Sequence of chain 1.A:
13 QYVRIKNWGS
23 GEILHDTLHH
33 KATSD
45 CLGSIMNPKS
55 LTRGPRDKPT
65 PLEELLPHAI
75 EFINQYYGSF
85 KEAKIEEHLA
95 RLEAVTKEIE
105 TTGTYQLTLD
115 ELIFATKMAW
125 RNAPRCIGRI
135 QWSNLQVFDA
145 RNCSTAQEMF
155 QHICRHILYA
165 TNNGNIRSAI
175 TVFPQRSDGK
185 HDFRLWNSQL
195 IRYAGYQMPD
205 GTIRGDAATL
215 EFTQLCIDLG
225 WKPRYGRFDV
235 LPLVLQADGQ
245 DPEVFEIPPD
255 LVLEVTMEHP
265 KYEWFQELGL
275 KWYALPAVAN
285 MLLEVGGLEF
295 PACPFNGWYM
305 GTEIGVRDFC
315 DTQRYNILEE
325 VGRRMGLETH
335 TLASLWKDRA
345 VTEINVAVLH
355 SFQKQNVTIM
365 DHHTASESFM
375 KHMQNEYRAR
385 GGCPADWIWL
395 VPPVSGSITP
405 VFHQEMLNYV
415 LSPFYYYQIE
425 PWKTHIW

Binding-site contacts:
Ligand atom C4 contacts residue VAL282 of chain 1.A at 3.5 Å (hydrophobic).
Ligand atom O12 contacts residue PRO280 of chain 1.A at 4.2 Å.
Ligand atom C4 contacts residue HEM1 of chain 1.C at 3.7 Å.
Ligand atom C3 contacts residue GLY301 of chain 1.A at 3.2 Å.
Ligand atom N1 contacts residue HEM1 of chain 1.C at 3.6 Å.
Ligand atom N10 contacts residue TRP302 of chain 1.A at 3.9 Å.
Ligand atom O11 contacts residue HEM1 of chain 1.C at 3.6 Å.
Ligand atom C8 contacts residue PRO280 of chain 1.A at 3.8 Å (hydrophobic).
Ligand atom O12 contacts residue HEM1 of chain 1.C at 3.7 Å.
Ligand atom O11 contacts residue TYR303 of chain 1.A at 3.9 Å.
Ligand atom N10 contacts residue HEM1 of chain 1.C at 3.5 Å.
Ligand atom C9 contacts residue PRO280 of chain 1.A at 4.1 Å (hydrophobic).
Ligand atom N2 contacts residue PRO280 of chain 1.A at 3.5 Å (h-bond).
Ligand atom C6 contacts residue HEM1 of chain 1.C at 3.4 Å.
Ligand atom C7 contacts residue PRO280 of chain 1.A at 4.2 Å (hydrophobic).
Ligand atom C8 contacts residue HEM1 of chain 1.C at 3.5 Å.
Ligand atom C5 contacts residue HEM1 of chain 1.C at 3.4 Å.
Ligand atom C3 contacts residue ASN300 of chain 1.A at 4.0 Å.
Ligand atom C7 contacts residue HEM1 of chain 1.C at 3.4 Å.
Ligand atom N2 contacts residue GLY301 of chain 1.A at 2.7 Å (h-bond).
Ligand atom N10 contacts residue MET304 of chain 1.A at 4.1 Å.
Ligand atom C9 contacts residue HEM1 of chain 1.C at 3.6 Å.
Ligand atom O11 contacts residue GLU307 of chain 1.A at 3.3 Å.
Ligand atom O12 contacts residue TYR303 of chain 1.A at 3.1 Å.
Ligand atom N2 contacts residue ASN300 of chain 1.A at 3.8 Å.
Ligand atom C3 contacts residue PRO280 of chain 1.A at 3.5 Å (hydrophobic).
Ligand atom N10 contacts residue GLU307 of chain 1.A at 4.4 Å.
Ligand atom O12 contacts residue MET304 of chain 1.A at 3.4 Å (h-bond).
Ligand atom N1 contacts residue TYR303 of chain 1.A at 4.4 Å.
Ligand atom O12 contacts residue TRP302 of chain 1.A at 2.7 Å (h-bond).
Ligand atom O11 contacts residue MET304 of chain 1.A at 4.0 Å.
Ligand atom N1 contacts residue PRO280 of chain 1.A at 3.3 Å.
Ligand atom N1 contacts residue GLY301 of chain 1.A at 3.8 Å.
Ligand atom N1 contacts residue TRP302 of chain 1.A at 3.0 Å (h-bond).
Ligand atom C3 contacts residue HEM1 of chain 1.C at 3.6 Å.
Ligand atom N2 contacts residue TRP302 of chain 1.A at 3.3 Å (h-bond).
Ligand atom C5 contacts residue VAL282 of chain 1.A at 4.2 Å (hydrophobic).
Ligand atom C8 contacts residue TRP302 of chain 1.A at 4.0 Å (hydrophobic).
Ligand atom N2 contacts residue HEM1 of chain 1.C at 3.4 Å.
Ligand atom N10 contacts residue TYR303 of chain 1.A at 4.0 Å.

A small-molecule ligand and the protein it binds are described below.
Small molecule (SMILES): O=[N+]([O-])c1cccc2cn[nH]c12